Sequence of chain 3.H:
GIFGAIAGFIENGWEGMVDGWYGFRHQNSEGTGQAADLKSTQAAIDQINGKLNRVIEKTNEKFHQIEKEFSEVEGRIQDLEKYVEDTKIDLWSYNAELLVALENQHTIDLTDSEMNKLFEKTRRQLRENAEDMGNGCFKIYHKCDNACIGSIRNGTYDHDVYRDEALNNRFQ

Sequence of chain 3.G:
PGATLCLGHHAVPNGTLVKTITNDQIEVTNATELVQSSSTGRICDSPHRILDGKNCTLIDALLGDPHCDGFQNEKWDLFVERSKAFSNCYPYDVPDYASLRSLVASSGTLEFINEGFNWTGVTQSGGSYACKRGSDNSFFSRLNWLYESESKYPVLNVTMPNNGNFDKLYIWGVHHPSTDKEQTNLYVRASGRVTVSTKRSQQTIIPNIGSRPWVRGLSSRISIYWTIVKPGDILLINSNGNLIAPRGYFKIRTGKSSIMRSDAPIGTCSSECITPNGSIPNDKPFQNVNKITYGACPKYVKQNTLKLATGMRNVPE

The small molecule below binds the protein below.
Small molecule (SMILES): CC(=O)N[C@H]1[C@H](O[C@H]2[C@H](O)[C@@H](NC(C)=O)CO[C@@H]2CO)O[C@H](CO)[C@@H](O)[C@@H]1O

Binding-site contacts:
Ligand atom C6 contacts residue ASN292 of chain 3.G at 3.9 Å.
Ligand atom C2 contacts residue VAL291 of chain 3.G at 3.9 Å (hydrophobic).
Ligand atom C3 contacts residue VAL291 of chain 3.G at 4.2 Å (hydrophobic).
Ligand atom C1 contacts residue ASN279 of chain 3.G at 1.4 Å.
Ligand atom C5 contacts residue ASN279 of chain 3.G at 3.6 Å.
Ligand atom O5 contacts residue ASN279 of chain 3.G at 2.4 Å (h-bond).
Ligand atom C7 contacts residue ASN279 of chain 3.G at 3.1 Å.
Ligand atom C8 contacts residue GLU69 of chain 3.H at 3.4 Å.
Ligand atom C2 contacts residue ASN279 of chain 3.G at 2.5 Å.
Ligand atom C8 contacts residue ASN279 of chain 3.G at 4.4 Å.
Ligand atom O5 contacts residue VAL291 of chain 3.G at 4.4 Å.
Ligand atom C4 contacts residue ASN279 of chain 3.G at 4.2 Å.
Ligand atom C5 contacts residue ASN292 of chain 3.G at 3.8 Å.
Ligand atom C8 contacts residue VAL291 of chain 3.G at 4.3 Å (hydrophobic).
Ligand atom C6 contacts residue GLU69 of chain 3.H at 4.4 Å.
Ligand atom N2 contacts residue VAL291 of chain 3.G at 3.6 Å.
Ligand atom C1 contacts residue VAL291 of chain 3.G at 3.4 Å (hydrophobic).
Ligand atom O7 contacts residue LYS293 of chain 3.G at 4.4 Å.
Ligand atom C1 contacts residue ASN292 of chain 3.G at 4.1 Å.
Ligand atom O5 contacts residue ASN292 of chain 3.G at 3.7 Å.
Ligand atom C3 contacts residue ASN279 of chain 3.G at 3.8 Å.
Ligand atom N2 contacts residue ASN279 of chain 3.G at 2.9 Å (h-bond).
Ligand atom C5 contacts residue VAL291 of chain 3.G at 4.4 Å (hydrophobic).
Ligand atom C7 contacts residue VAL291 of chain 3.G at 4.4 Å (hydrophobic).
Ligand atom C8 contacts residue SER39 of chain 3.G at 3.5 Å.
Ligand atom O7 contacts residue ASN279 of chain 3.G at 3.0 Å (h-bond).